Binding-site contacts:
Ligand atom O7 contacts residue LYS344 of chain 1.B at 3.5 Å.
Ligand atom N2 contacts residue ASN346 of chain 1.B at 3.0 Å (h-bond).
Ligand atom C2 contacts residue ASN346 of chain 1.B at 2.5 Å.
Ligand atom C7 contacts residue ASN346 of chain 1.B at 3.3 Å.
Ligand atom O5 contacts residue ASN346 of chain 1.B at 2.3 Å (h-bond).
Ligand atom C5 contacts residue ARG451 of chain 1.B at 4.3 Å.
Ligand atom C8 contacts residue ASN346 of chain 1.B at 4.5 Å.
Ligand atom C6 contacts residue ARG451 of chain 1.B at 4.1 Å.
Ligand atom C7 contacts residue LYS344 of chain 1.B at 4.2 Å.
Ligand atom O7 contacts residue ASN346 of chain 1.B at 3.1 Å (h-bond).
Ligand atom C3 contacts residue ASN346 of chain 1.B at 3.8 Å.
Ligand atom C4 contacts residue ASN346 of chain 1.B at 4.2 Å.
Ligand atom C1 contacts residue ARG451 of chain 1.B at 3.8 Å.
Ligand atom O5 contacts residue ARG451 of chain 1.B at 3.1 Å (salt-bridge).
Ligand atom C1 contacts residue ASN346 of chain 1.B at 1.4 Å.
Ligand atom C5 contacts residue ASN346 of chain 1.B at 3.7 Å.
Ligand atom C8 contacts residue LYS344 of chain 1.B at 4.2 Å.

The protein below binds the small molecule below.
Small molecule (SMILES): CC(=O)N[C@@H]1[C@@H](O)[C@H](O)[C@@H](CO)O[C@H]1O

Sequence of chain 1.B:
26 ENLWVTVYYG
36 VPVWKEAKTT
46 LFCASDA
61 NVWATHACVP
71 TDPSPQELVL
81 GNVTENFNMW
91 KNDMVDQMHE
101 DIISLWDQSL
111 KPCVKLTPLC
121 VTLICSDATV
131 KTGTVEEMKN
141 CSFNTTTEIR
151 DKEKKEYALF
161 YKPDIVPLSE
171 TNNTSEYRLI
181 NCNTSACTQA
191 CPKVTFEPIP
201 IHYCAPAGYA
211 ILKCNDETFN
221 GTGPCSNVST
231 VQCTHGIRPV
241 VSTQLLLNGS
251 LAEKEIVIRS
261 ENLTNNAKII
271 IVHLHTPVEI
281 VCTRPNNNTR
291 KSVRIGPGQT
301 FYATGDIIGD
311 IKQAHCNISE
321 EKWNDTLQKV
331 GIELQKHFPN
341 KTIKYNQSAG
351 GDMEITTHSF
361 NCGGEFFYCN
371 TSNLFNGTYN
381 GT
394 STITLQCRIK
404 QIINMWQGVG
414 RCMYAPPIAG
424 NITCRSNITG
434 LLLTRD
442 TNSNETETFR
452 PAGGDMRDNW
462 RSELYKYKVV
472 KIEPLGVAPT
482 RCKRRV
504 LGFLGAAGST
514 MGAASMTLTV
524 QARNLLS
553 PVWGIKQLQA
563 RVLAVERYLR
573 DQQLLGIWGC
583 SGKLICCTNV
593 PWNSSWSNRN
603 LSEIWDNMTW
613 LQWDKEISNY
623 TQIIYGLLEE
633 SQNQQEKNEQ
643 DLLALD